Sequence of chain 1.C:
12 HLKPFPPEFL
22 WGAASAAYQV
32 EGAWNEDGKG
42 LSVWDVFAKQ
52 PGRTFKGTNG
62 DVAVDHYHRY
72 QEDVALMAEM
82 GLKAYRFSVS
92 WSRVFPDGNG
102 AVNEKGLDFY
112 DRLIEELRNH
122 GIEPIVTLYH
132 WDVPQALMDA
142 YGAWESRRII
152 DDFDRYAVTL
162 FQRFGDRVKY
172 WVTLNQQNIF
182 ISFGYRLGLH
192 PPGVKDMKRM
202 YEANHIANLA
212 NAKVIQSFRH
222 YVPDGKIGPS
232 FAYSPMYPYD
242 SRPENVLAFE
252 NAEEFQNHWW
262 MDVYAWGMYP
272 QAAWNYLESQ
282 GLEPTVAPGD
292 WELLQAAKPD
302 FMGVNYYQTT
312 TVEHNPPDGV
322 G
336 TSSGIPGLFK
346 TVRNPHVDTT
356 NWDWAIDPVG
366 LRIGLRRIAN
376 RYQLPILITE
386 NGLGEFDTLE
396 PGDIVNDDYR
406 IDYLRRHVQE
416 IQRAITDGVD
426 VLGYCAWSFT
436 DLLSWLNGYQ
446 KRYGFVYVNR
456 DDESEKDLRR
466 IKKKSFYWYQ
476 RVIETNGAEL

This protein binds this small molecule.
Small molecule (SMILES): O=P(O)(O)OC[C@H]1OC[C@H](O)[C@@H](O)[C@@H]1O

Binding-site contacts:
Ligand atom C5 contacts residue GLU385 of chain 1.C at 4.1 Å.
Ligand atom C2 contacts residue GLN177 of chain 1.C at 3.9 Å.
Ligand atom O3 contacts residue GLN30 of chain 1.C at 2.7 Å (h-bond).
Ligand atom O2 contacts residue BGC1 of chain 1.V at 2.7 Å (h-bond).
Ligand atom C3 contacts residue TRP440 of chain 1.C at 3.7 Å (hydrophobic).
Ligand atom C5 contacts residue BGC1 of chain 1.V at 3.2 Å.
Ligand atom C6 contacts residue TYR448 of chain 1.C at 3.5 Å (hydrophobic).
Ligand atom C3 contacts residue BGC1 of chain 1.V at 3.5 Å.
Ligand atom O3P contacts residue TRP440 of chain 1.C at 3.9 Å.
Ligand atom C5 contacts residue TRP432 of chain 1.C at 4.0 Å (hydrophobic).
Ligand atom C2 contacts residue TRP132 of chain 1.C at 4.0 Å (hydrophobic).
Ligand atom O5 contacts residue GLU385 of chain 1.C at 4.2 Å.
Ligand atom P contacts residue SER439 of chain 1.C at 3.6 Å.
Ligand atom O3 contacts residue TRP132 of chain 1.C at 4.1 Å.
Ligand atom C1 contacts residue GLU385 of chain 1.C at 3.4 Å.
Ligand atom C3 contacts residue GLU385 of chain 1.C at 3.7 Å.
Ligand atom C1 contacts residue BGC1 of chain 1.V at 1.1 Å.
Ligand atom C4 contacts residue BGC1 of chain 1.V at 3.8 Å.
Ligand atom O6 contacts residue BGC1 of chain 1.V at 4.2 Å.
Ligand atom O2 contacts residue GLN177 of chain 1.C at 2.8 Å (h-bond).
Ligand atom C3 contacts residue TRP432 of chain 1.C at 3.6 Å (hydrophobic).
Ligand atom O3 contacts residue HIS131 of chain 1.C at 3.2 Å (h-bond).
Ligand atom O2P contacts residue TRP359 of chain 1.C at 4.0 Å.
Ligand atom O1P contacts residue SER439 of chain 1.C at 3.5 Å (h-bond).
Ligand atom O3 contacts residue TRP432 of chain 1.C at 3.8 Å.
Ligand atom C5 contacts residue TYR308 of chain 1.C at 4.0 Å (hydrophobic).
Ligand atom C4 contacts residue TRP440 of chain 1.C at 4.0 Å (hydrophobic).
Ligand atom O5 contacts residue BGC1 of chain 1.V at 2.0 Å (h-bond).
Ligand atom C4 contacts residue GLN30 of chain 1.C at 3.7 Å.
Ligand atom O1P contacts residue TYR448 of chain 1.C at 3.8 Å.
Ligand atom O2 contacts residue GLU385 of chain 1.C at 2.6 Å (salt-bridge).
Ligand atom C3 contacts residue GLN30 of chain 1.C at 3.6 Å.
Ligand atom C2 contacts residue BGC1 of chain 1.V at 2.2 Å.
Ligand atom C2 contacts residue GLU385 of chain 1.C at 3.4 Å.
Ligand atom C4 contacts residue TRP432 of chain 1.C at 3.8 Å (hydrophobic).
Ligand atom O4 contacts residue GLN30 of chain 1.C at 3.1 Å (h-bond).
Ligand atom O3 contacts residue TRP440 of chain 1.C at 2.8 Å (h-bond).
Ligand atom O4 contacts residue LEU437 of chain 1.C at 4.2 Å.
Ligand atom O4 contacts residue TRP432 of chain 1.C at 3.0 Å (h-bond).
Ligand atom O3P contacts residue SER439 of chain 1.C at 3.0 Å (h-bond).